Binding-site contacts:
Ligand atom CAH contacts residue LEU110 of chain 1.A at 3.6 Å (hydrophobic).
Ligand atom CAN contacts residue LYS15 of chain 2.A at 3.6 Å.
Ligand atom CAL contacts residue LEU17 of chain 2.A at 3.5 Å (hydrophobic).
Ligand atom OAB contacts residue IW31 of chain 2.C at 0.2 Å (h-bond).
Ligand atom OAB contacts residue LYS15 of chain 2.A at 2.9 Å (salt-bridge).
Ligand atom CAM contacts residue SER117 of chain 1.A at 3.5 Å.
Ligand atom CAI contacts residue IW31 of chain 2.C at 0.6 Å.
Ligand atom CAJ contacts residue IW31 of chain 2.C at 0.6 Å.
Ligand atom NAA contacts residue LEU110 of chain 2.A at 3.6 Å.
Ligand atom CAP contacts residue LYS15 of chain 2.A at 3.9 Å.
Ligand atom CAN contacts residue IW31 of chain 2.C at 0.1 Å.
Ligand atom CAM contacts residue LEU110 of chain 1.A at 3.8 Å (hydrophobic).
Ligand atom CAM contacts residue SER117 of chain 2.A at 3.6 Å.
Ligand atom BRAC contacts residue LYS15 of chain 1.A at 3.8 Å.
Ligand atom CAF contacts residue LEU17 of chain 2.A at 3.8 Å (hydrophobic).
Ligand atom OAB contacts residue LYS15 of chain 1.A at 3.0 Å (salt-bridge).
Ligand atom NAA contacts residue SER117 of chain 2.A at 3.0 Å (h-bond).
Ligand atom CAL contacts residue ALA108 of chain 1.A at 3.7 Å (hydrophobic).
Ligand atom CAL contacts residue IW31 of chain 2.C at 0.5 Å.
Ligand atom CAE contacts residue IW31 of chain 2.C at 1.0 Å.
Ligand atom CAG contacts residue SER117 of chain 1.A at 3.6 Å.
Ligand atom BRAD contacts residue IW31 of chain 2.C at 0.5 Å.
Ligand atom CAM contacts residue LEU110 of chain 2.A at 3.6 Å (hydrophobic).
Ligand atom NAA contacts residue SER117 of chain 1.A at 2.5 Å (h-bond).
Ligand atom CAF contacts residue IW31 of chain 2.C at 1.0 Å.
Ligand atom CAH contacts residue IW31 of chain 2.C at 0.4 Å.
Ligand atom BRAC contacts residue IW31 of chain 2.C at 0.5 Å.
Ligand atom NAA contacts residue IW31 of chain 2.C at 0.6 Å (h-bond).
Ligand atom CAG contacts residue LEU110 of chain 2.A at 3.6 Å (hydrophobic).
Ligand atom CAQ contacts residue IW31 of chain 2.C at 0.7 Å.
Ligand atom CAK contacts residue IW31 of chain 2.C at 0.5 Å.
Ligand atom CAM contacts residue IW31 of chain 2.C at 0.2 Å.
Ligand atom CAK contacts residue LEU17 of chain 1.A at 3.7 Å (hydrophobic).
Ligand atom BRAD contacts residue LYS15 of chain 2.A at 3.5 Å.
Ligand atom CAN contacts residue LYS15 of chain 1.A at 3.7 Å.
Ligand atom CAG contacts residue IW31 of chain 2.C at 0.4 Å.
Ligand atom CAR contacts residue IW31 of chain 2.C at 0.6 Å.
Ligand atom CAP contacts residue IW31 of chain 2.C at 0.3 Å.
Ligand atom CAH contacts residue SER117 of chain 2.A at 3.2 Å.
Ligand atom CAO contacts residue IW31 of chain 2.C at 0.3 Å.

This protein binds this small molecule.
Small molecule (SMILES): Nc1ccc(/C=C/c2cc(Br)c(O)c(Br)c2)cc1

Sequence of chain 1.A:
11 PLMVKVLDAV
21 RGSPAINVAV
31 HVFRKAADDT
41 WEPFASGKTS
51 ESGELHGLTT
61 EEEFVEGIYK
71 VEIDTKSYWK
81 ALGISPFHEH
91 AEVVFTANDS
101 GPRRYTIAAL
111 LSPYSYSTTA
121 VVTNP

Sequence of chain 2.A:
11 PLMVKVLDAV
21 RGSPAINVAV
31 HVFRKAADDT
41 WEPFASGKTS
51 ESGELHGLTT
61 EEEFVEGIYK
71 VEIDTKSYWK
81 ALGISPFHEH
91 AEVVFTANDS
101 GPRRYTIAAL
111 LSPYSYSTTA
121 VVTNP